Binding-site contacts:
Ligand atom O3G contacts residue ASP56 of chain 7.A at 3.4 Å.
Ligand atom O2G contacts residue ASP373 of chain 7.A at 3.3 Å (salt-bridge).
Ligand atom O2G contacts residue ARG155 of chain 7.A at 3.1 Å (salt-bridge).
Ligand atom O3A contacts residue LEU35 of chain 7.A at 3.6 Å.
Ligand atom N3 contacts residue GLY390 of chain 7.A at 3.3 Å.
Ligand atom O3G contacts residue GLY57 of chain 7.A at 3.2 Å (h-bond).
Ligand atom O1B contacts residue ASP87 of chain 7.A at 2.8 Å (salt-bridge).
Ligand atom C2' contacts residue ASP476 of chain 7.A at 3.4 Å.
Ligand atom C4' contacts residue MET430 of chain 7.A at 3.6 Å (hydrophobic).
Ligand atom O3G contacts residue THR90 of chain 7.A at 3.3 Å (h-bond).
Ligand atom O2B contacts residue THR91 of chain 7.A at 2.6 Å (h-bond).
Ligand atom PB contacts residue MG1 of chain 7.F at 3.4 Å.
Ligand atom O1A contacts residue MG1 of chain 7.F at 2.5 Å.
Ligand atom O4' contacts residue GLY36 of chain 7.A at 3.6 Å.
Ligand atom O2G contacts residue ASP87 of chain 7.A at 2.6 Å (salt-bridge).
Ligand atom C8 contacts residue ILE152 of chain 7.A at 3.4 Å (hydrophobic).
Ligand atom O2A contacts residue GLY36 of chain 7.A at 3.3 Å (h-bond).
Ligand atom N3B contacts residue THR89 of chain 7.A at 3.3 Å (h-bond).
Ligand atom O2G contacts residue MG1 of chain 7.F at 2.0 Å.
Ligand atom O1A contacts residue ARG155 of chain 7.A at 3.3 Å (salt-bridge).
Ligand atom N3 contacts residue PHE461 of chain 7.A at 3.5 Å.
Ligand atom O2A contacts residue ASN55 of chain 7.A at 3.5 Å (h-bond).
Ligand atom PG contacts residue MG1 of chain 7.F at 3.5 Å.
Ligand atom O1B contacts residue MG1 of chain 7.F at 2.0 Å.
Ligand atom O5' contacts residue GLY36 of chain 7.A at 3.2 Å (h-bond).
Ligand atom PG contacts residue THR89 of chain 7.A at 3.2 Å.
Ligand atom O3G contacts residue ARG155 of chain 7.A at 2.7 Å (salt-bridge).
Ligand atom C2 contacts residue PHE461 of chain 7.A at 3.3 Å (hydrophobic).
Ligand atom O1G contacts residue THR89 of chain 7.A at 2.2 Å (h-bond).
Ligand atom N7 contacts residue ILE152 of chain 7.A at 3.6 Å.
Ligand atom O2A contacts residue ARG155 of chain 7.A at 3.5 Å (salt-bridge).
Ligand atom O1G contacts residue ASP56 of chain 7.A at 3.5 Å (salt-bridge).
Ligand atom O3' contacts residue MET430 of chain 7.A at 3.0 Å.
Ligand atom O2B contacts residue GLY88 of chain 7.A at 3.1 Å.
Ligand atom O2' contacts residue ASP476 of chain 7.A at 3.0 Å (salt-bridge).
Ligand atom PG contacts residue ARG155 of chain 7.A at 3.5 Å.
Ligand atom O2' contacts residue GLY389 of chain 7.A at 3.5 Å.
Ligand atom O2' contacts residue GLY390 of chain 7.A at 2.9 Å (h-bond).
Ligand atom O2A contacts residue SER34 of chain 7.A at 3.0 Å (h-bond).
Ligand atom N3B contacts residue THR90 of chain 7.A at 3.0 Å (h-bond).

This protein binds this small molecule.
Small molecule (SMILES): Nc1ncnc2c1ncn2[C@@H]1O[C@H](CO[P](=O)(O)O[P](=O)(O)NP(=O)(O)O)[C@@H](O)[C@H]1O

Sequence of chain 7.A:
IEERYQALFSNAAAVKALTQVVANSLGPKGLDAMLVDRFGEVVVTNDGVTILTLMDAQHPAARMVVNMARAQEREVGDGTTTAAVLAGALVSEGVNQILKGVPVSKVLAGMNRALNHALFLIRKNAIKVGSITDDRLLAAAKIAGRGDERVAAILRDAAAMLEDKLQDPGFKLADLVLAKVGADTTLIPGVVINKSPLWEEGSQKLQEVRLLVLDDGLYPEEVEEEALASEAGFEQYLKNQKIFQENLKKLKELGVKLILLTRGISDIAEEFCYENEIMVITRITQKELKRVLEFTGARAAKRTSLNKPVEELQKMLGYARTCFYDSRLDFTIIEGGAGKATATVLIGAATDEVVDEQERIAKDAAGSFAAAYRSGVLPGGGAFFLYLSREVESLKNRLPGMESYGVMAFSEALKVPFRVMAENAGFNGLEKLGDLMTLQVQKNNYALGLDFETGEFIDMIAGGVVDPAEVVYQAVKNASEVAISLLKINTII